Sequence of chain 2.A:
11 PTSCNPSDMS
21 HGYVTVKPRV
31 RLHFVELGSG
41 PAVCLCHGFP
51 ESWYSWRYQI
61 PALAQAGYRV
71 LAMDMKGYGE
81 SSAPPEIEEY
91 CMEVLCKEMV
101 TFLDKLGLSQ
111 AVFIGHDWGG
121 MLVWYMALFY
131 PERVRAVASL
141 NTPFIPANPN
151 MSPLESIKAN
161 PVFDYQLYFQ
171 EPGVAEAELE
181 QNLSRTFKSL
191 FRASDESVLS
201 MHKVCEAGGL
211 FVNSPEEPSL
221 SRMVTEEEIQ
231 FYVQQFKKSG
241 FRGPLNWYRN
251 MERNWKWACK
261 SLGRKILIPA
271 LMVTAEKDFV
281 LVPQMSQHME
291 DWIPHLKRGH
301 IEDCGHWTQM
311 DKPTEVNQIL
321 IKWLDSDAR

Binding-site contacts:
Ligand atom C24 contacts residue PHE49 of chain 2.A at 3.3 Å (hydrophobic).
Ligand atom C24 contacts residue TYR248 of chain 2.A at 3.9 Å (hydrophobic).
Ligand atom O08 contacts residue TRP118 of chain 2.A at 3.7 Å.
Ligand atom C04 contacts residue TRP118 of chain 2.A at 4.0 Å (hydrophobic).
Ligand atom N22 contacts residue TYR248 of chain 2.A at 3.6 Å.
Ligand atom C04 contacts residue ASP117 of chain 2.A at 3.8 Å.
Ligand atom O01 contacts residue TYR165 of chain 2.A at 2.3 Å (h-bond).
Ligand atom C20 contacts residue GLN166 of chain 2.A at 3.2 Å.
Ligand atom C19 contacts residue GLN166 of chain 2.A at 3.9 Å.
Ligand atom O11 contacts residue ILE157 of chain 2.A at 4.0 Å.
Ligand atom C09 contacts residue MET251 of chain 2.A at 3.4 Å (hydrophobic).
Ligand atom C07 contacts residue MET121 of chain 2.A at 4.0 Å (hydrophobic).
Ligand atom C27 contacts residue MET201 of chain 2.A at 3.5 Å (hydrophobic).
Ligand atom C09 contacts residue TRP118 of chain 2.A at 3.6 Å (hydrophobic).
Ligand atom C28 contacts residue TYR165 of chain 2.A at 4.0 Å (hydrophobic).
Ligand atom C21 contacts residue GLN166 of chain 2.A at 3.3 Å.
Ligand atom C06 contacts residue MET121 of chain 2.A at 3.6 Å (hydrophobic).
Ligand atom C10 contacts residue GLN166 of chain 2.A at 3.3 Å.
Ligand atom O11 contacts residue GLN166 of chain 2.A at 3.6 Å (h-bond).
Ligand atom C20 contacts residue TRP118 of chain 2.A at 3.8 Å (hydrophobic).
Ligand atom C17 contacts residue MET285 of chain 2.A at 3.7 Å (hydrophobic).
Ligand atom N22 contacts residue ASP117 of chain 2.A at 2.4 Å (salt-bridge).
Ligand atom C28 contacts residue HIS306 of chain 2.A at 4.0 Å.
Ligand atom C12 contacts residue ILE157 of chain 2.A at 3.5 Å (hydrophobic).
Ligand atom N22 contacts residue HIS306 of chain 2.A at 3.7 Å.
Ligand atom N03 contacts residue ASP117 of chain 2.A at 2.5 Å (salt-bridge).
Ligand atom C02 contacts residue TYR165 of chain 2.A at 3.3 Å (hydrophobic).
Ligand atom C26 contacts residue MET201 of chain 2.A at 3.7 Å (hydrophobic).
Ligand atom C07 contacts residue TRP118 of chain 2.A at 3.8 Å (hydrophobic).
Ligand atom O11 contacts residue MET251 of chain 2.A at 3.5 Å (h-bond).
Ligand atom O08 contacts residue MET121 of chain 2.A at 3.5 Å.
Ligand atom C21 contacts residue TYR248 of chain 2.A at 3.9 Å (hydrophobic).
Ligand atom C23 contacts residue TYR248 of chain 2.A at 3.7 Å (hydrophobic).
Ligand atom C02 contacts residue TYR248 of chain 2.A at 3.3 Å (hydrophobic).
Ligand atom C23 contacts residue TYR165 of chain 2.A at 3.8 Å (hydrophobic).
Ligand atom C23 contacts residue ASP117 of chain 2.A at 3.8 Å.
Ligand atom C02 contacts residue ASP117 of chain 2.A at 2.9 Å.
Ligand atom O01 contacts residue TYR248 of chain 2.A at 3.0 Å (h-bond).
Ligand atom C21 contacts residue TRP118 of chain 2.A at 3.9 Å (hydrophobic).
Ligand atom C13 contacts residue ILE157 of chain 2.A at 3.7 Å (hydrophobic).

The small molecule below binds the protein below.
Small molecule (SMILES): CC(C)(C)N1CCO[C@H](COc2ccc(NC(=O)NC3CCCCC3)cc2)C1